Sequence of chain 1.A:
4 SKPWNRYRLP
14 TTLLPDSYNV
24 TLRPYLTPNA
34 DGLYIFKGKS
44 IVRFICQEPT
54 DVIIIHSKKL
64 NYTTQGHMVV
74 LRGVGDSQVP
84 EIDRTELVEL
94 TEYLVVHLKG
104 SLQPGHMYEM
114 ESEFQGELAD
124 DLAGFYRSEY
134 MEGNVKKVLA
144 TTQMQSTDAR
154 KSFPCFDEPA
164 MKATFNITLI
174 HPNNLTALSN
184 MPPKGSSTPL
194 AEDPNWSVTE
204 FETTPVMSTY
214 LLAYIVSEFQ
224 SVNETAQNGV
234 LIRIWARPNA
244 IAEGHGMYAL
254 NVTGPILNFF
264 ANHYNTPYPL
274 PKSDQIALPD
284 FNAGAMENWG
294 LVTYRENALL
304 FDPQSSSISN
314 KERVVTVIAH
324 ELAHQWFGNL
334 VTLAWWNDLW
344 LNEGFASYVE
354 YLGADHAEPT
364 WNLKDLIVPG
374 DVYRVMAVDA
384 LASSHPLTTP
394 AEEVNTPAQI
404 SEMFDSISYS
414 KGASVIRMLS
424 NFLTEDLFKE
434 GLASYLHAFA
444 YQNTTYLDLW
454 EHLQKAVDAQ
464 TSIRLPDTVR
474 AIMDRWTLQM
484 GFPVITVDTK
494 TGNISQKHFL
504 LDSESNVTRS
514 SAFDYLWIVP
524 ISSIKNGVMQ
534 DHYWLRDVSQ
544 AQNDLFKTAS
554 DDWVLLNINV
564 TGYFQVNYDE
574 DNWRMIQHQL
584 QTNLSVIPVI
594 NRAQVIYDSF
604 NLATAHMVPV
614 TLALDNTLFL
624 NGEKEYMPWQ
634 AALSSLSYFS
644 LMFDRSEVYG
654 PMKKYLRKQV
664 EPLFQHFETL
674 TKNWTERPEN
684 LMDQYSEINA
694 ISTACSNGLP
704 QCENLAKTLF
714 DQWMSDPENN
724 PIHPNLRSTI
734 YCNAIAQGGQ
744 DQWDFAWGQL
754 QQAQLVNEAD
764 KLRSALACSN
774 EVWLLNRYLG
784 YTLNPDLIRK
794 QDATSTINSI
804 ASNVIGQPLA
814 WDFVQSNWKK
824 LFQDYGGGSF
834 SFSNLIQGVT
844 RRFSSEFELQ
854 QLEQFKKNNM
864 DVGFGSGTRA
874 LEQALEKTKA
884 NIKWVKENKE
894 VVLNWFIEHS

A small-molecule ligand and the protein it binds are described below.
Small molecule (SMILES): CC(=O)N[C@H]1[C@H](O[C@H]2[C@H](O)[C@@H](NC(C)=O)CO[C@@H]2CO)O[C@H](CO)[C@@H](O)[C@@H]1O

Binding-site contacts:
Ligand atom C7 contacts residue TYR251 of chain 1.A at 4.0 Å (hydrophobic).
Ligand atom C1 contacts residue ASN254 of chain 1.A at 1.4 Å.
Ligand atom O7 contacts residue ASN254 of chain 1.A at 3.4 Å (h-bond).
Ligand atom O7 contacts residue TYR251 of chain 1.A at 3.8 Å.
Ligand atom C8 contacts residue LYS314 of chain 1.A at 4.1 Å.
Ligand atom C8 contacts residue PHE304 of chain 1.A at 4.2 Å (hydrophobic).
Ligand atom C1 contacts residue MET250 of chain 1.A at 4.2 Å (hydrophobic).
Ligand atom C8 contacts residue TYR251 of chain 1.A at 3.6 Å (hydrophobic).
Ligand atom N2 contacts residue ASN254 of chain 1.A at 3.1 Å (h-bond).
Ligand atom C4 contacts residue ASN254 of chain 1.A at 4.3 Å.
Ligand atom N2 contacts residue TYR251 of chain 1.A at 4.4 Å.
Ligand atom C2 contacts residue ASN254 of chain 1.A at 2.5 Å.
Ligand atom O5 contacts residue ASN254 of chain 1.A at 2.4 Å (h-bond).
Ligand atom N2 contacts residue MET250 of chain 1.A at 4.5 Å.
Ligand atom C7 contacts residue ASN254 of chain 1.A at 3.5 Å.
Ligand atom C5 contacts residue ASN254 of chain 1.A at 3.7 Å.
Ligand atom C3 contacts residue ASN254 of chain 1.A at 3.8 Å.